This small molecule binds to this protein.
Small molecule (SMILES): C[C@]12CC[C@@H]3c4ccc(O)cc4C[C@@H](CCCCCCCCC[S@@](=O)CCCC(F)(F)C(F)(F)F)[C@H]3[C@@H]1CC[C@@H]2O

Binding-site contacts:
Ligand atom CBB contacts residue PRO364 of chain 1.A at 4.0 Å (hydrophobic).
Ligand atom CAX contacts residue ASP335 of chain 1.A at 3.7 Å.
Ligand atom FAF contacts residue PHE387 of chain 1.A at 3.8 Å.
Ligand atom FAE contacts residue LEU428 of chain 1.A at 3.6 Å.
Ligand atom FAI contacts residue PRO268 of chain 1.A at 4.0 Å.
Ligand atom CAN contacts residue LEU499 of chain 1.A at 3.8 Å (hydrophobic).
Ligand atom FAH contacts residue TRP525 of chain 1.A at 3.5 Å.
Ligand atom OAB contacts residue GLN384 of chain 1.A at 4.0 Å.
Ligand atom FAG contacts residue TYR383 of chain 1.A at 3.9 Å.
Ligand atom CAY contacts residue HIS524 of chain 1.A at 3.7 Å.
Ligand atom OAC contacts residue ASN472 of chain 1.A at 3.1 Å.
Ligand atom FAI contacts residue PHE267 of chain 1.A at 3.8 Å.
Ligand atom CAT contacts residue TYR466 of chain 1.A at 4.0 Å (hydrophobic).
Ligand atom FAF contacts residue TYR383 of chain 1.A at 3.4 Å.
Ligand atom SBI contacts residue TYR466 of chain 1.A at 3.3 Å (h-bond).
Ligand atom CAM contacts residue LEU499 of chain 1.A at 3.4 Å (hydrophobic).
Ligand atom CAO contacts residue LEU499 of chain 1.A at 3.7 Å (hydrophobic).
Ligand atom CBD contacts residue TYR343 of chain 1.A at 3.8 Å (hydrophobic).
Ligand atom CAQ contacts residue TRP336 of chain 1.A at 3.9 Å (hydrophobic).
Ligand atom CAT contacts residue ASP335 of chain 1.A at 3.4 Å.
Ligand atom OAB contacts residue TYR383 of chain 1.A at 2.6 Å (h-bond).
Ligand atom CAW contacts residue MET469 of chain 1.A at 4.0 Å (hydrophobic).
Ligand atom FAE contacts residue LEU408 of chain 1.A at 3.2 Å.
Ligand atom FAI contacts residue TRP525 of chain 1.A at 3.4 Å.
Ligand atom FAF contacts residue TYR466 of chain 1.A at 4.0 Å.
Ligand atom CAJ contacts residue TYR343 of chain 1.A at 3.3 Å (hydrophobic).
Ligand atom CAX contacts residue TYR383 of chain 1.A at 3.6 Å (hydrophobic).
Ligand atom CAA contacts residue ILE363 of chain 1.A at 3.5 Å (hydrophobic).
Ligand atom SBI contacts residue ASP335 of chain 1.A at 2.9 Å (salt-bridge).
Ligand atom CAS contacts residue TRP336 of chain 1.A at 3.8 Å (hydrophobic).
Ligand atom OAC contacts residue TYR343 of chain 1.A at 3.7 Å.
Ligand atom CAY contacts residue TYR383 of chain 1.A at 3.3 Å (hydrophobic).
Ligand atom CAT contacts residue HIS524 of chain 1.A at 3.9 Å.
Ligand atom CBG contacts residue SER374 of chain 1.A at 3.8 Å.
Ligand atom SBI contacts residue TYR383 of chain 1.A at 3.4 Å (h-bond).
Ligand atom OAB contacts residue TYR466 of chain 1.A at 2.4 Å (h-bond).
Ligand atom CAS contacts residue ASP335 of chain 1.A at 3.5 Å.
Ligand atom CAY contacts residue ASP335 of chain 1.A at 3.1 Å.
Ligand atom CAN contacts residue PHE381 of chain 1.A at 3.7 Å (hydrophobic).
Ligand atom FAH contacts residue LEU408 of chain 1.A at 4.0 Å.

Sequence of chain 1.A:
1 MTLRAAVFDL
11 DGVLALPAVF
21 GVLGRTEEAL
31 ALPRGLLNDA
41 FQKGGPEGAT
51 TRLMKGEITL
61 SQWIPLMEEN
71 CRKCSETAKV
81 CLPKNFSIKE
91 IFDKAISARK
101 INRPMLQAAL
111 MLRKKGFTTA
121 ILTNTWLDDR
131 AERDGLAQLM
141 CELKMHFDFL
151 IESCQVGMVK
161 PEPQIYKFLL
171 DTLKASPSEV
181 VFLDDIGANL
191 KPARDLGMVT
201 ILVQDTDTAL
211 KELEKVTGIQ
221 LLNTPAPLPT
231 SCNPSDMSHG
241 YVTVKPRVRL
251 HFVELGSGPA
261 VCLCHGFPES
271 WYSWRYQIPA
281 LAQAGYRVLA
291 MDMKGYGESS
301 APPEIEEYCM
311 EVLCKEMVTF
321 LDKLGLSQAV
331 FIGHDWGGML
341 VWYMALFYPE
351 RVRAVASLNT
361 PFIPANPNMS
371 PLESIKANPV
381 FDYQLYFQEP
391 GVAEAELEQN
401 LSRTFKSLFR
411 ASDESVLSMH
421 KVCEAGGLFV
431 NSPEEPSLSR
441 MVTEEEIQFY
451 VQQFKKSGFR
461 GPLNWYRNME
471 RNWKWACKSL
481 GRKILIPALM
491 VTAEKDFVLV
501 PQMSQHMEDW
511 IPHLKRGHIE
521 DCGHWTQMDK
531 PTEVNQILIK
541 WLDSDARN